Sequence of chain 1.F:
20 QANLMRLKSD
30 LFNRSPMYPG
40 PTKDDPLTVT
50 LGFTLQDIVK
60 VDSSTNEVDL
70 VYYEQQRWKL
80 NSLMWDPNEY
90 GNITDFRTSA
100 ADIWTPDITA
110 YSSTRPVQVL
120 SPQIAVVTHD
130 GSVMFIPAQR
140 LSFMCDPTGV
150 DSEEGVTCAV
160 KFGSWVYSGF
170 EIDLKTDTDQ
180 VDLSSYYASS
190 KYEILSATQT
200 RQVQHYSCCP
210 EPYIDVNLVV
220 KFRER

A small-molecule ligand and the protein it binds are described below.
Small molecule (SMILES): C[C@@H]1C[C@@H]2[C@H]3Cn4c(cccc4=O)[C@@H](CN2C)[C@H]31

Sequence of chain 1.J:
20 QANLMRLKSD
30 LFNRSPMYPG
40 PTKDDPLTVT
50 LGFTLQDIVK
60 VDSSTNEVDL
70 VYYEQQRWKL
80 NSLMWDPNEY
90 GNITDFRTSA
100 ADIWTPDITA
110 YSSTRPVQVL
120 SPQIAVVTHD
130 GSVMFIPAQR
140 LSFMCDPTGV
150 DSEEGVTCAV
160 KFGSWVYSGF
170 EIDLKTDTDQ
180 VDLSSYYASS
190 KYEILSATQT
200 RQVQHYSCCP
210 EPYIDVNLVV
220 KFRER

Binding-site contacts:
Ligand atom C5 contacts residue TYR205 of chain 1.F at 3.9 Å (hydrophobic).
Ligand atom C12 contacts residue CYS208 of chain 1.F at 3.7 Å (hydrophobic).
Ligand atom N1 contacts residue TRP164 of chain 1.F at 2.8 Å (h-bond).
Ligand atom C8 contacts residue SER163 of chain 1.F at 3.5 Å.
Ligand atom C9 contacts residue TYR212 of chain 1.F at 3.8 Å (hydrophobic).
Ligand atom C13 contacts residue MET133 of chain 1.J at 3.6 Å (hydrophobic).
Ligand atom C5 contacts residue CYS207 of chain 1.F at 3.6 Å (hydrophobic).
Ligand atom C13 contacts residue VAL165 of chain 1.F at 3.8 Å (hydrophobic).
Ligand atom C1 contacts residue TRP164 of chain 1.F at 3.2 Å (hydrophobic).
Ligand atom C contacts residue ILE135 of chain 1.J at 4.0 Å (hydrophobic).
Ligand atom C contacts residue TRP164 of chain 1.F at 3.4 Å (hydrophobic).
Ligand atom C12 contacts residue TRP164 of chain 1.F at 4.1 Å (hydrophobic).
Ligand atom C7 contacts residue TRP164 of chain 1.F at 3.7 Å (hydrophobic).
Ligand atom C14 contacts residue MET133 of chain 1.J at 4.0 Å (hydrophobic).
Ligand atom C14 contacts residue VAL165 of chain 1.F at 3.8 Å (hydrophobic).
Ligand atom N contacts residue TRP164 of chain 1.F at 3.1 Å (h-bond).
Ligand atom C11 contacts residue CYS208 of chain 1.F at 4.0 Å (hydrophobic).
Ligand atom C12 contacts residue TYR212 of chain 1.F at 3.1 Å (hydrophobic).
Ligand atom C2 contacts residue TRP164 of chain 1.F at 3.7 Å (hydrophobic).
Ligand atom O contacts residue VAL165 of chain 1.F at 3.6 Å.
Ligand atom C8 contacts residue TYR110 of chain 1.F at 3.5 Å (hydrophobic).
Ligand atom C8 contacts residue TRP164 of chain 1.F at 3.2 Å (hydrophobic).
Ligand atom C contacts residue VAL165 of chain 1.F at 3.9 Å (hydrophobic).
Ligand atom C10 contacts residue CYS207 of chain 1.F at 3.9 Å (hydrophobic).
Ligand atom C1 contacts residue ILE135 of chain 1.J at 4.1 Å (hydrophobic).
Ligand atom C4 contacts residue TYR205 of chain 1.F at 3.6 Å (hydrophobic).
Ligand atom N contacts residue ILE135 of chain 1.J at 3.9 Å.
Ligand atom C14 contacts residue VAL125 of chain 1.J at 4.1 Å (hydrophobic).
Ligand atom C13 contacts residue TYR212 of chain 1.F at 3.6 Å (hydrophobic).
Ligand atom C11 contacts residue TRP164 of chain 1.F at 3.5 Å (hydrophobic).
Ligand atom C9 contacts residue TRP164 of chain 1.F at 3.4 Å (hydrophobic).
Ligand atom C6 contacts residue TYR205 of chain 1.F at 3.8 Å (hydrophobic).
Ligand atom O contacts residue ILE135 of chain 1.J at 3.6 Å.
Ligand atom C3 contacts residue CYS207 of chain 1.F at 3.6 Å (hydrophobic).
Ligand atom C4 contacts residue CYS207 of chain 1.F at 3.7 Å (hydrophobic).
Ligand atom C11 contacts residue TYR212 of chain 1.F at 4.1 Å (hydrophobic).
Ligand atom C10 contacts residue TRP164 of chain 1.F at 4.1 Å (hydrophobic).
Ligand atom C14 contacts residue TRP164 of chain 1.F at 4.0 Å (hydrophobic).
Ligand atom O contacts residue TRP164 of chain 1.F at 3.4 Å.
Ligand atom C10 contacts residue CYS208 of chain 1.F at 3.8 Å (hydrophobic).